Sequence of chain 19.C:
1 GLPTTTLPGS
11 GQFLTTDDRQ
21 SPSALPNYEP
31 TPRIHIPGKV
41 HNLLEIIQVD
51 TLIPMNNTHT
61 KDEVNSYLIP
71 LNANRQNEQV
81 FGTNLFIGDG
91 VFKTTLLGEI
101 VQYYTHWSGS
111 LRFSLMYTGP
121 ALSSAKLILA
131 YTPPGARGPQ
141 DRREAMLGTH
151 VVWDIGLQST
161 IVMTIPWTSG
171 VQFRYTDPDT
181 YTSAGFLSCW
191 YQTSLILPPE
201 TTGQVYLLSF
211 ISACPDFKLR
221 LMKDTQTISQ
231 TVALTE

Sequence of chain 19.A:
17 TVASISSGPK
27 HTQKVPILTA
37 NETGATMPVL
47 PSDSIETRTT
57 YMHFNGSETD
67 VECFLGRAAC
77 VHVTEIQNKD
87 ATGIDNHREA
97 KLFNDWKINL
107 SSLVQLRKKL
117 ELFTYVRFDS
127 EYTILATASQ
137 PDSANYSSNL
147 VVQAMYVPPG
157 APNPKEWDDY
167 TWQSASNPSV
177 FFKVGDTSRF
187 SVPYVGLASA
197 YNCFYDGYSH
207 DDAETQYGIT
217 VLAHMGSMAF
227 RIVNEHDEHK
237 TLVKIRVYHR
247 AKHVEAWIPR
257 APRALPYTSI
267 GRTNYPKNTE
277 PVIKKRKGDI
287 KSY

The protein below binds the small molecule below.
Small molecule (SMILES): Cc1cc(CCCCCOc2ccc(C3=NCCO3)cc2)on1

Binding-site contacts:
Ligand atom C5B contacts residue MET224 of chain 19.A at 3.8 Å (hydrophobic).
Ligand atom C5C contacts residue VAL191 of chain 19.A at 3.8 Å (hydrophobic).
Ligand atom O1A contacts residue PHE186 of chain 19.A at 3.0 Å.
Ligand atom C6B contacts residue TYR128 of chain 19.A at 3.3 Å (hydrophobic).
Ligand atom C3C contacts residue TYR128 of chain 19.A at 3.4 Å (hydrophobic).
Ligand atom N3A contacts residue PRO174 of chain 19.A at 3.7 Å.
Ligand atom C5B contacts residue TYR128 of chain 19.A at 4.0 Å (hydrophobic).
Ligand atom C1B contacts residue VAL188 of chain 19.A at 3.8 Å (hydrophobic).
Ligand atom C4 contacts residue LEU106 of chain 19.A at 3.5 Å (hydrophobic).
Ligand atom C5B contacts residue PHE186 of chain 19.A at 3.9 Å (hydrophobic).
Ligand atom C2C contacts residue TYR197 of chain 19.A at 3.7 Å (hydrophobic).
Ligand atom C4B contacts residue PHE186 of chain 19.A at 3.6 Å (hydrophobic).
Ligand atom C5A contacts residue ALA150 of chain 19.A at 4.0 Å (hydrophobic).
Ligand atom C2A contacts residue TYR152 of chain 19.A at 3.6 Å (hydrophobic).
Ligand atom C2A contacts residue PHE186 of chain 19.A at 3.3 Å (hydrophobic).
Ligand atom C1C contacts residue MET221 of chain 19.A at 4.0 Å (hydrophobic).
Ligand atom C5A contacts residue PHE186 of chain 19.A at 3.5 Å (hydrophobic).
Ligand atom C3B contacts residue VAL188 of chain 19.A at 3.8 Å (hydrophobic).
Ligand atom C1B contacts residue TYR128 of chain 19.A at 3.6 Å (hydrophobic).
Ligand atom C2B contacts residue VAL188 of chain 19.A at 3.5 Å (hydrophobic).
Ligand atom C3B contacts residue TYR152 of chain 19.A at 3.7 Å (hydrophobic).
Ligand atom C5C contacts residue VAL188 of chain 19.A at 4.1 Å (hydrophobic).
Ligand atom O1B contacts residue TYR128 of chain 19.A at 3.4 Å (h-bond).
Ligand atom C4B contacts residue TYR152 of chain 19.A at 3.8 Å (hydrophobic).
Ligand atom C4C contacts residue VAL188 of chain 19.A at 3.7 Å (hydrophobic).
Ligand atom N3A contacts residue TYR152 of chain 19.A at 3.5 Å.
Ligand atom C1C contacts residue LEU106 of chain 19.A at 4.0 Å (hydrophobic).
Ligand atom N3A contacts residue ALA24 of chain 19.C at 3.8 Å.
Ligand atom C5 contacts residue MET221 of chain 19.A at 3.6 Å (hydrophobic).
Ligand atom N3A contacts residue PHE186 of chain 19.A at 4.0 Å.
Ligand atom C2C contacts residue MET221 of chain 19.A at 4.0 Å (hydrophobic).
Ligand atom C4C contacts residue VAL191 of chain 19.A at 3.0 Å (hydrophobic).
Ligand atom C1B contacts residue ILE104 of chain 19.A at 4.0 Å (hydrophobic).
Ligand atom C6B contacts residue ILE104 of chain 19.A at 3.6 Å (hydrophobic).
Ligand atom C4A contacts residue PRO174 of chain 19.A at 3.1 Å (hydrophobic).
Ligand atom O1 contacts residue MET221 of chain 19.A at 2.5 Å (h-bond).
Ligand atom N2 contacts residue MET221 of chain 19.A at 3.4 Å (h-bond).
Ligand atom O1B contacts residue ILE104 of chain 19.A at 3.9 Å.
Ligand atom C1C contacts residue TYR128 of chain 19.A at 3.9 Å (hydrophobic).
Ligand atom C5A contacts residue VAL176 of chain 19.A at 3.6 Å (hydrophobic).